Binding-site contacts:
Ligand atom O1 contacts residue HIS180 of chain 1.B at 2.9 Å (h-bond).
Ligand atom C6 contacts residue LEU65 of chain 1.B at 3.7 Å (hydrophobic).
Ligand atom O1 contacts residue ARG209 of chain 1.B at 3.6 Å.
Ligand atom O2 contacts residue GLU238 of chain 1.B at 3.0 Å (salt-bridge).
Ligand atom O2 contacts residue ASP177 of chain 1.B at 3.1 Å (salt-bridge).
Ligand atom O1 contacts residue VAL146 of chain 1.B at 4.1 Å.
Ligand atom C4 contacts residue GLU144 of chain 1.B at 4.1 Å.
Ligand atom C3 contacts residue GLU144 of chain 1.B at 3.9 Å.
Ligand atom O5 contacts residue MET9 of chain 1.B at 3.8 Å.
Ligand atom C3 contacts residue HIS203 of chain 1.B at 4.0 Å.
Ligand atom C2 contacts residue GLU238 of chain 1.B at 3.6 Å.
Ligand atom C1 contacts residue GLU150 of chain 1.B at 3.6 Å.
Ligand atom C2 contacts residue ARG209 of chain 1.B at 3.4 Å.
Ligand atom C4 contacts residue VAL66 of chain 1.B at 4.1 Å (hydrophobic).
Ligand atom C3 contacts residue MG1 of chain 1.H at 3.0 Å.
Ligand atom O2 contacts residue ARG209 of chain 1.B at 2.8 Å (salt-bridge).
Ligand atom C1 contacts residue ARG209 of chain 1.B at 3.8 Å.
Ligand atom C6 contacts residue VAL66 of chain 1.B at 3.5 Å (hydrophobic).
Ligand atom O3 contacts residue GLU144 of chain 1.B at 2.8 Å (salt-bridge).
Ligand atom O2 contacts residue GLU144 of chain 1.B at 3.2 Å (salt-bridge).
Ligand atom O6 contacts residue LEU65 of chain 1.B at 3.5 Å (h-bond).
Ligand atom O2 contacts residue HIS180 of chain 1.B at 3.1 Å (h-bond).
Ligand atom O4 contacts residue VAL66 of chain 1.B at 3.8 Å.
Ligand atom C2 contacts residue HIS180 of chain 1.B at 3.9 Å.
Ligand atom O3 contacts residue GLU238 of chain 1.B at 3.2 Å (salt-bridge).
Ligand atom O3 contacts residue MG1 of chain 1.H at 2.1 Å.
Ligand atom O6 contacts residue SER64 of chain 1.B at 3.0 Å (h-bond).
Ligand atom C2 contacts residue MG1 of chain 1.H at 3.0 Å.
Ligand atom O3 contacts residue HIS203 of chain 1.B at 2.8 Å.
Ligand atom O2 contacts residue MG1 of chain 1.H at 2.2 Å.
Ligand atom C6 contacts residue SER64 of chain 1.B at 4.1 Å.
Ligand atom O5 contacts residue GLU238 of chain 1.B at 3.6 Å.
Ligand atom O5 contacts residue HIS7 of chain 1.B at 3.4 Å (h-bond).
Ligand atom O1 contacts residue THR107 of chain 1.B at 4.1 Å.
Ligand atom C3 contacts residue GLU238 of chain 1.B at 3.1 Å.
Ligand atom C2 contacts residue GLU144 of chain 1.B at 3.8 Å.
Ligand atom O1 contacts residue GLU150 of chain 1.B at 2.4 Å (salt-bridge).
Ligand atom C1 contacts residue HIS180 of chain 1.B at 3.9 Å.
Ligand atom O4 contacts residue GLU144 of chain 1.B at 3.2 Å (salt-bridge).
Ligand atom O4 contacts residue VAL102 of chain 1.B at 3.4 Å.

The protein below binds the small molecule below.
Small molecule (SMILES): O=C(CO)[C@@H](O)[C@H](O)[C@H](O)CO

Sequence of chain 1.B:
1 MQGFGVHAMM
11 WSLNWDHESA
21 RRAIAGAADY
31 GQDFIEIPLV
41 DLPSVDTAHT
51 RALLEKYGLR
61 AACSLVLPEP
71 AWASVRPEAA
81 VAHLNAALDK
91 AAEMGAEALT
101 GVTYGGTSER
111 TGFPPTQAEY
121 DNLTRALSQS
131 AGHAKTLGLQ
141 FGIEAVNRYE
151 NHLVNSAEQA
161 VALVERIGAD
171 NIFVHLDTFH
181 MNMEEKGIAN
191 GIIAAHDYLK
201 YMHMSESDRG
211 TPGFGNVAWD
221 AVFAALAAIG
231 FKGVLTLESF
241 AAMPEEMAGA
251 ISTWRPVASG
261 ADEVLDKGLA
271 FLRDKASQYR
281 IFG